A protein and the small-molecule ligand that binds it are described below.
Small molecule (SMILES): CN[C@@H]1[C@@H](O)[C@@H](O[C@@H]2[C@@H](O)[C@H](O[C@H]3O[C@H](CO)[C@@H](O)[C@H](O)[C@H]3N)[C@@H](N)C[C@H]2N)OC[C@]1(C)O

Sequence of chain 1.A:
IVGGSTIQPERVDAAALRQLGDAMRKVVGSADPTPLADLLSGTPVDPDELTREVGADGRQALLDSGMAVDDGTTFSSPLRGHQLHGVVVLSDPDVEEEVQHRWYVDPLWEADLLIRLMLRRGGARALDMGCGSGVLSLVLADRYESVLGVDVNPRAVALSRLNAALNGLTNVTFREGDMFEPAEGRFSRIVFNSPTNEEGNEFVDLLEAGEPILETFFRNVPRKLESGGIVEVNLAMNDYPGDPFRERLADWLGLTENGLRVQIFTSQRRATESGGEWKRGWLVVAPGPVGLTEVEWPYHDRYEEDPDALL

Binding-site contacts:
Ligand atom C06 contacts residue GLU131 of chain 1.A at 3.8 Å.
Ligand atom C06 contacts residue ARG301 of chain 1.A at 3.5 Å.
Ligand atom O19 contacts residue VAL116 of chain 1.A at 3.5 Å (h-bond).
Ligand atom O30 contacts residue GLU131 of chain 1.A at 2.5 Å (salt-bridge).
Ligand atom O21 contacts residue GLN121 of chain 1.A at 3.4 Å (h-bond).
Ligand atom O30 contacts residue ASN255 of chain 1.A at 3.2 Å (h-bond).
Ligand atom O30 contacts residue ASN214 of chain 1.A at 3.8 Å.
Ligand atom O03 contacts residue THR217 of chain 1.A at 3.2 Å (h-bond).
Ligand atom N32 contacts residue SER215 of chain 1.A at 2.8 Å (h-bond).
Ligand atom C01 contacts residue TRP130 of chain 1.A at 3.5 Å (hydrophobic).
Ligand atom N23 contacts residue GLU118 of chain 1.A at 2.6 Å (salt-bridge).
Ligand atom O21 contacts residue VAL116 of chain 1.A at 2.9 Å (h-bond).
Ligand atom C02 contacts residue LEU228 of chain 1.A at 3.6 Å (hydrophobic).
Ligand atom O10 contacts residue TRP130 of chain 1.A at 3.7 Å.
Ligand atom N28 contacts residue GLU131 of chain 1.A at 3.1 Å (salt-bridge).
Ligand atom O07 contacts residue TRP130 of chain 1.A at 3.9 Å.
Ligand atom C33 contacts residue SAH1 of chain 1.B at 3.3 Å.
Ligand atom C18 contacts residue ASP115 of chain 1.A at 3.7 Å.
Ligand atom O21 contacts residue GLU117 of chain 1.A at 3.9 Å.
Ligand atom O05 contacts residue ARG301 of chain 1.A at 3.6 Å (salt-bridge).
Ligand atom C09 contacts residue TRP130 of chain 1.A at 3.6 Å (hydrophobic).
Ligand atom O05 contacts residue THR217 of chain 1.A at 3.8 Å.
Ligand atom O19 contacts residue ASP115 of chain 1.A at 2.8 Å (salt-bridge).
Ligand atom C33 contacts residue SER215 of chain 1.A at 3.2 Å.
Ligand atom O21 contacts residue GLU118 of chain 1.A at 3.3 Å (salt-bridge).
Ligand atom O03 contacts residue LEU228 of chain 1.A at 2.9 Å (h-bond).
Ligand atom C29 contacts residue GLU131 of chain 1.A at 3.5 Å.
Ligand atom O03 contacts residue PRO216 of chain 1.A at 3.3 Å.
Ligand atom N32 contacts residue ASN214 of chain 1.A at 3.1 Å (h-bond).
Ligand atom O12 contacts residue TRP130 of chain 1.A at 3.7 Å.
Ligand atom C22 contacts residue GLU118 of chain 1.A at 3.7 Å.
Ligand atom C29 contacts residue ARG301 of chain 1.A at 3.9 Å.
Ligand atom C01 contacts residue LEU228 of chain 1.A at 3.2 Å (hydrophobic).
Ligand atom C20 contacts residue TRP130 of chain 1.A at 3.6 Å (hydrophobic).
Ligand atom O05 contacts residue ASN218 of chain 1.A at 3.3 Å.
Ligand atom C33 contacts residue ASN214 of chain 1.A at 3.2 Å.
Ligand atom O03 contacts residue SER215 of chain 1.A at 3.3 Å (h-bond).
Ligand atom C33 contacts residue ASP127 of chain 1.A at 3.6 Å.
Ligand atom N23 contacts residue TRP130 of chain 1.A at 3.9 Å.
Ligand atom O21 contacts residue TRP130 of chain 1.A at 3.7 Å.